Sequence of chain 1.A:
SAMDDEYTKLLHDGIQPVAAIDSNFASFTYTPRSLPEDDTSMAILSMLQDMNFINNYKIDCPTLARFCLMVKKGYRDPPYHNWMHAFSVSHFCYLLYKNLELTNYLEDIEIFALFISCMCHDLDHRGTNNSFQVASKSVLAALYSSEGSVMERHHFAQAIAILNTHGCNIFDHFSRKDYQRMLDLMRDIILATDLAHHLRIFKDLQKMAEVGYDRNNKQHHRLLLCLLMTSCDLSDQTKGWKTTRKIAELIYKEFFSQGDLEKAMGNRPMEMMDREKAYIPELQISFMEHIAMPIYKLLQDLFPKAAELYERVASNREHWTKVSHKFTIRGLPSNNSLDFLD

The small molecule below binds the protein below.
Small molecule (SMILES): CNC(=O)c1ccc2nc(C)c3nnc(-c4ccccc4Cl)n3c2c1

Binding-site contacts:
Ligand atom C16 contacts residue PHE287 of chain 1.A at 4.0 Å (hydrophobic).
Ligand atom C2 contacts residue PHE255 of chain 1.A at 3.8 Å (hydrophobic).
Ligand atom C6 contacts residue PHE287 of chain 1.A at 3.8 Å (hydrophobic).
Ligand atom C1 contacts residue PHE255 of chain 1.A at 3.8 Å (hydrophobic).
Ligand atom C11 contacts residue ILE251 of chain 1.A at 3.1 Å (hydrophobic).
Ligand atom C2 contacts residue PHE287 of chain 1.A at 3.9 Å (hydrophobic).
Ligand atom C18 contacts residue LEU195 of chain 1.A at 3.6 Å (hydrophobic).
Ligand atom C11 contacts residue GLN284 of chain 1.A at 3.9 Å.
Ligand atom N14 contacts residue PHE287 of chain 1.A at 4.0 Å.
Ligand atom C18 contacts residue LEU234 of chain 1.A at 3.8 Å (hydrophobic).
Ligand atom C25 contacts residue GLN237 of chain 1.A at 3.5 Å.
Ligand atom N15 contacts residue LEU234 of chain 1.A at 3.7 Å.
Ligand atom C24 contacts residue MET272 of chain 1.A at 4.0 Å (hydrophobic).
Ligand atom C3 contacts residue PHE287 of chain 1.A at 3.5 Å (hydrophobic).
Ligand atom C6 contacts residue PHE255 of chain 1.A at 4.0 Å (hydrophobic).
Ligand atom C19 contacts residue LEU195 of chain 1.A at 3.6 Å (hydrophobic).
Ligand atom N10 contacts residue PHE287 of chain 1.A at 3.5 Å.
Ligand atom C5 contacts residue PHE287 of chain 1.A at 3.4 Å (hydrophobic).
Ligand atom N10 contacts residue GLN284 of chain 1.A at 3.1 Å (h-bond).
Ligand atom CL3 contacts residue PHE255 of chain 1.A at 3.6 Å.
Ligand atom C25 contacts residue PHE287 of chain 1.A at 3.8 Å (hydrophobic).
Ligand atom C2 contacts residue MET272 of chain 1.A at 3.9 Å (hydrophobic).
Ligand atom C3 contacts residue PHE255 of chain 1.A at 4.0 Å (hydrophobic).
Ligand atom C12 contacts residue PHE287 of chain 1.A at 3.5 Å (hydrophobic).
Ligand atom N13 contacts residue PHE287 of chain 1.A at 3.5 Å.
Ligand atom C25 contacts residue GLN284 of chain 1.A at 3.6 Å.
Ligand atom CL3 contacts residue HIS81 of chain 1.A at 3.8 Å.
Ligand atom C4 contacts residue GLN284 of chain 1.A at 4.1 Å.
Ligand atom C21 contacts residue HIS81 of chain 1.A at 3.9 Å.
Ligand atom C16 contacts residue LEU234 of chain 1.A at 4.1 Å (hydrophobic).
Ligand atom N8 contacts residue MET272 of chain 1.A at 3.6 Å.
Ligand atom N10 contacts residue ILE251 of chain 1.A at 3.9 Å.
Ligand atom C4 contacts residue PHE287 of chain 1.A at 3.5 Å (hydrophobic).
Ligand atom N15 contacts residue TYR80 of chain 1.A at 4.0 Å.
Ligand atom C25 contacts residue ILE251 of chain 1.A at 3.1 Å (hydrophobic).
Ligand atom N14 contacts residue ILE251 of chain 1.A at 3.3 Å.
Ligand atom C3 contacts residue GLN284 of chain 1.A at 4.1 Å.
Ligand atom N13 contacts residue ILE251 of chain 1.A at 4.0 Å.
Ligand atom C12 contacts residue ILE251 of chain 1.A at 3.2 Å (hydrophobic).
Ligand atom C11 contacts residue PHE287 of chain 1.A at 3.4 Å (hydrophobic).